Sequence of chain 1.A:
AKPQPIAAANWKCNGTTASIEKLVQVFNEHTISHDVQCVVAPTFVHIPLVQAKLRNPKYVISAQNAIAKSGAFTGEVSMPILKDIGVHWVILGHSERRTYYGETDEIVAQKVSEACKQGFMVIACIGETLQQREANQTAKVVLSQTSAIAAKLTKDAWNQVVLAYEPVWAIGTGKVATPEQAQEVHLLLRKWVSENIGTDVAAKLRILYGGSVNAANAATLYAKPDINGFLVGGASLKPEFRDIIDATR

Binding-site contacts:
Ligand atom O4P contacts residue GLY174 of chain 1.A at 3.9 Å.
Ligand atom O2P contacts residue GLY235 of chain 1.A at 2.8 Å (h-bond).
Ligand atom C2 contacts residue GLY213 of chain 1.A at 4.2 Å.
Ligand atom O3P contacts residue SER214 of chain 1.A at 2.8 Å (h-bond).
Ligand atom O1 contacts residue ASN12 of chain 1.A at 3.9 Å.
Ligand atom O2P contacts residue GLY236 of chain 1.A at 3.6 Å (h-bond).
Ligand atom C2 contacts residue GLU168 of chain 1.A at 3.6 Å.
Ligand atom P contacts residue GLY235 of chain 1.A at 3.6 Å.
Ligand atom O1P contacts residue LYS14 of chain 1.A at 3.3 Å (salt-bridge).
Ligand atom O2 contacts residue ASN12 of chain 1.A at 4.2 Å.
Ligand atom C1 contacts residue ASN12 of chain 1.A at 4.2 Å.
Ligand atom O1 contacts residue HIS96 of chain 1.A at 3.2 Å (h-bond).
Ligand atom C2 contacts residue LYS14 of chain 1.A at 4.1 Å.
Ligand atom O1P contacts residue GLY235 of chain 1.A at 3.4 Å.
Ligand atom C1 contacts residue LYS14 of chain 1.A at 3.6 Å.
Ligand atom O1 contacts residue LEU233 of chain 1.A at 3.7 Å.
Ligand atom O1P contacts residue ILE173 of chain 1.A at 3.9 Å.
Ligand atom C1 contacts residue HIS96 of chain 1.A at 3.3 Å.
Ligand atom P contacts residue GLY174 of chain 1.A at 3.8 Å.
Ligand atom C1 contacts residue GLU168 of chain 1.A at 3.3 Å.
Ligand atom O2 contacts residue ILE173 of chain 1.A at 3.4 Å.
Ligand atom O3P contacts residue GLY213 of chain 1.A at 3.6 Å.
Ligand atom O2 contacts residue LYS14 of chain 1.A at 2.7 Å (salt-bridge).
Ligand atom O1P contacts residue GLY236 of chain 1.A at 4.2 Å.
Ligand atom P contacts residue GLY236 of chain 1.A at 3.7 Å.
Ligand atom O4P contacts residue GLY235 of chain 1.A at 3.6 Å.
Ligand atom O2 contacts residue GLU168 of chain 1.A at 4.1 Å.
Ligand atom O2P contacts residue SER214 of chain 1.A at 3.6 Å (h-bond).
Ligand atom O1 contacts residue GLU168 of chain 1.A at 2.6 Å (salt-bridge).
Ligand atom O3P contacts residue ILE173 of chain 1.A at 3.5 Å.
Ligand atom P contacts residue SER214 of chain 1.A at 3.7 Å.
Ligand atom C1 contacts residue ILE173 of chain 1.A at 4.2 Å (hydrophobic).
Ligand atom C2 contacts residue LEU233 of chain 1.A at 4.1 Å (hydrophobic).
Ligand atom O3P contacts residue GLY174 of chain 1.A at 2.8 Å (h-bond).
Ligand atom O2 contacts residue HIS96 of chain 1.A at 2.7 Å (h-bond).
Ligand atom C1 contacts residue GLY235 of chain 1.A at 4.2 Å.
Ligand atom O3P contacts residue ALA172 of chain 1.A at 3.6 Å (h-bond).
Ligand atom O2P contacts residue VAL234 of chain 1.A at 3.9 Å.
Ligand atom O4P contacts residue GLY236 of chain 1.A at 2.8 Å (h-bond).
Ligand atom C2 contacts residue GLY235 of chain 1.A at 3.5 Å.

A protein and the small-molecule ligand that binds it are described below.
Small molecule (SMILES): O=C(O)COP(=O)(O)O